This protein binds this small molecule.
Small molecule (SMILES): CC(=O)N[C@@H]1[C@@H](O)[C@H](O)[C@@H](CO)O[C@H]1O

Binding-site contacts:
Ligand atom C3 contacts residue ASN146 of chain 1.A at 3.7 Å.
Ligand atom O7 contacts residue PRO96 of chain 1.A at 3.5 Å.
Ligand atom C1 contacts residue SER308 of chain 1.A at 3.8 Å.
Ligand atom O5 contacts residue LYS136 of chain 1.A at 3.9 Å.
Ligand atom O4 contacts residue VAL307 of chain 1.A at 4.1 Å.
Ligand atom O5 contacts residue VAL307 of chain 1.A at 3.8 Å.
Ligand atom C2 contacts residue SER308 of chain 1.A at 3.7 Å.
Ligand atom N2 contacts residue ASN146 of chain 1.A at 2.9 Å (h-bond).
Ligand atom O7 contacts residue VAL138 of chain 1.A at 4.3 Å.
Ligand atom C7 contacts residue SER308 of chain 1.A at 3.8 Å.
Ligand atom O5 contacts residue ASN146 of chain 1.A at 2.4 Å (h-bond).
Ligand atom C3 contacts residue SER308 of chain 1.A at 4.0 Å.
Ligand atom O5 contacts residue NAG1 of chain 1.M at 3.8 Å.
Ligand atom C4 contacts residue VAL307 of chain 1.A at 3.9 Å (hydrophobic).
Ligand atom C7 contacts residue VAL138 of chain 1.A at 4.3 Å (hydrophobic).
Ligand atom O3 contacts residue CYS306 of chain 1.A at 3.5 Å (h-bond).
Ligand atom C3 contacts residue ASP95 of chain 1.A at 4.3 Å.
Ligand atom C4 contacts residue ASN146 of chain 1.A at 4.1 Å.
Ligand atom C4 contacts residue ASP95 of chain 1.A at 4.0 Å.
Ligand atom C6 contacts residue VAL307 of chain 1.A at 4.3 Å (hydrophobic).
Ligand atom C5 contacts residue ASN146 of chain 1.A at 3.7 Å.
Ligand atom C5 contacts residue VAL307 of chain 1.A at 3.3 Å (hydrophobic).
Ligand atom C8 contacts residue LEU145 of chain 1.A at 3.8 Å (hydrophobic).
Ligand atom N2 contacts residue SER308 of chain 1.A at 2.9 Å (h-bond).
Ligand atom O3 contacts residue ASP95 of chain 1.A at 3.6 Å (salt-bridge).
Ligand atom C3 contacts residue VAL307 of chain 1.A at 3.7 Å (hydrophobic).
Ligand atom O3 contacts residue ARG246 of chain 1.A at 4.2 Å.
Ligand atom C7 contacts residue ASN146 of chain 1.A at 3.6 Å.
Ligand atom O4 contacts residue ASP95 of chain 1.A at 4.4 Å.
Ligand atom C8 contacts residue SER308 of chain 1.A at 3.7 Å.
Ligand atom C8 contacts residue VAL138 of chain 1.A at 3.9 Å (hydrophobic).
Ligand atom O6 contacts residue LYS136 of chain 1.A at 3.5 Å (salt-bridge).
Ligand atom C2 contacts residue ASN146 of chain 1.A at 2.4 Å.
Ligand atom C1 contacts residue VAL307 of chain 1.A at 3.9 Å (hydrophobic).
Ligand atom C1 contacts residue ASN146 of chain 1.A at 1.4 Å.
Ligand atom C1 contacts residue LYS136 of chain 1.A at 4.3 Å.
Ligand atom C2 contacts residue VAL307 of chain 1.A at 4.3 Å (hydrophobic).
Ligand atom O4 contacts residue ARG246 of chain 1.A at 3.5 Å (salt-bridge).
Ligand atom C8 contacts residue ASN244 of chain 1.A at 3.9 Å.
Ligand atom O7 contacts residue ASN146 of chain 1.A at 3.9 Å.

Sequence of chain 1.A:
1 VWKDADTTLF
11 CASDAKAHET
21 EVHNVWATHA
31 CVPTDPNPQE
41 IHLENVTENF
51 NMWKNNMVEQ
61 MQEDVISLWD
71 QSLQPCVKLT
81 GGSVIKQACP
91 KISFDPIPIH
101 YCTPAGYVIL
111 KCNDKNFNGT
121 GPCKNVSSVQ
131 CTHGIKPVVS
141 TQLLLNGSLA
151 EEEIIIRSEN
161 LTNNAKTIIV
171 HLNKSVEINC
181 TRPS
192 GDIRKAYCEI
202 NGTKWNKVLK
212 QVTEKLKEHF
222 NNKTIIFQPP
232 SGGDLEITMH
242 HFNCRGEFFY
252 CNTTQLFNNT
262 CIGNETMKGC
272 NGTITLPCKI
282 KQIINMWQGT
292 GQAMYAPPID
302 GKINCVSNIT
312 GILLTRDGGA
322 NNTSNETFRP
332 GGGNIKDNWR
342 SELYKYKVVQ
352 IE